This small molecule binds to this protein.
Small molecule (SMILES): Cn1nnc(-c2onc(O)c2CC(N)C(=O)O)n1

Binding-site contacts:
Ligand atom C2 contacts residue GLU193 of chain 1.A at 3.5 Å.
Ligand atom O3 contacts residue GLU193 of chain 1.A at 3.5 Å (salt-bridge).
Ligand atom O1 contacts residue LEU90 of chain 1.A at 3.6 Å.
Ligand atom O2 contacts residue GLY141 of chain 1.A at 3.5 Å.
Ligand atom N3 contacts residue GLU193 of chain 1.A at 3.2 Å (salt-bridge).
Ligand atom N5 contacts residue MET196 of chain 1.A at 3.1 Å.
Ligand atom C3 contacts residue TYR61 of chain 1.A at 3.7 Å (hydrophobic).
Ligand atom O1 contacts residue THR91 of chain 1.A at 2.9 Å (h-bond).
Ligand atom C1 contacts residue SER142 of chain 1.A at 3.4 Å.
Ligand atom O4 contacts residue GLY141 of chain 1.A at 3.4 Å.
Ligand atom C8 contacts residue PRO89 of chain 1.A at 3.5 Å (hydrophobic).
Ligand atom C5 contacts residue GLU193 of chain 1.A at 3.4 Å.
Ligand atom C7 contacts residue GLU193 of chain 1.A at 3.2 Å.
Ligand atom C1 contacts residue THR91 of chain 1.A at 3.6 Å.
Ligand atom N1 contacts residue GLU193 of chain 1.A at 2.7 Å (salt-bridge).
Ligand atom N6 contacts residue GLU193 of chain 1.A at 3.6 Å.
Ligand atom N1 contacts residue PRO89 of chain 1.A at 3.0 Å (h-bond).
Ligand atom N1 contacts residue TYR220 of chain 1.A at 3.7 Å.
Ligand atom N4 contacts residue TYR220 of chain 1.A at 3.5 Å (h-bond).
Ligand atom C8 contacts residue TYR220 of chain 1.A at 3.7 Å (hydrophobic).
Ligand atom C8 contacts residue MET196 of chain 1.A at 3.5 Å (hydrophobic).
Ligand atom O1 contacts residue TYR61 of chain 1.A at 3.4 Å.
Ligand atom C2 contacts residue THR91 of chain 1.A at 3.4 Å.
Ligand atom C6 contacts residue THR143 of chain 1.A at 3.4 Å.
Ligand atom N3 contacts residue TYR61 of chain 1.A at 3.4 Å (h-bond).
Ligand atom C1 contacts residue TYR61 of chain 1.A at 3.6 Å (hydrophobic).
Ligand atom O2 contacts residue TYR61 of chain 1.A at 3.5 Å.
Ligand atom C1 contacts residue ARG96 of chain 1.A at 3.4 Å.
Ligand atom C2 contacts residue SER142 of chain 1.A at 3.4 Å.
Ligand atom O2 contacts residue ARG96 of chain 1.A at 2.8 Å (salt-bridge).
Ligand atom O1 contacts residue ARG96 of chain 1.A at 2.8 Å (salt-bridge).
Ligand atom O3 contacts residue LEU192 of chain 1.A at 3.6 Å.
Ligand atom N4 contacts residue TYR61 of chain 1.A at 3.6 Å.
Ligand atom N1 contacts residue THR91 of chain 1.A at 3.0 Å (h-bond).
Ligand atom C8 contacts residue TYR61 of chain 1.A at 3.2 Å (hydrophobic).
Ligand atom C8 contacts residue TYR16 of chain 1.A at 3.7 Å (hydrophobic).
Ligand atom O4 contacts residue SER142 of chain 1.A at 3.2 Å (h-bond).
Ligand atom O4 contacts residue THR143 of chain 1.A at 3.1 Å (h-bond).
Ligand atom N2 contacts residue THR143 of chain 1.A at 2.8 Å (h-bond).
Ligand atom O2 contacts residue SER142 of chain 1.A at 2.9 Å (h-bond).

Sequence of chain 1.A:
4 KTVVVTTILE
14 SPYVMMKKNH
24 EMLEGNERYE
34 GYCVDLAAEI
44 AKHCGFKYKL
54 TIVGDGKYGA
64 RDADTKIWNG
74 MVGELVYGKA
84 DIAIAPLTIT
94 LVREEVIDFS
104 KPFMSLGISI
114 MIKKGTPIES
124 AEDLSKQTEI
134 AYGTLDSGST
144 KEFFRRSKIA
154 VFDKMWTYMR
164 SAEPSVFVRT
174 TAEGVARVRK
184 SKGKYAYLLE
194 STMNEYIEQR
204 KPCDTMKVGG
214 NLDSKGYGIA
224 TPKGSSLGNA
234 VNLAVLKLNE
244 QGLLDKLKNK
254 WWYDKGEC